Sequence of chain 1.E:
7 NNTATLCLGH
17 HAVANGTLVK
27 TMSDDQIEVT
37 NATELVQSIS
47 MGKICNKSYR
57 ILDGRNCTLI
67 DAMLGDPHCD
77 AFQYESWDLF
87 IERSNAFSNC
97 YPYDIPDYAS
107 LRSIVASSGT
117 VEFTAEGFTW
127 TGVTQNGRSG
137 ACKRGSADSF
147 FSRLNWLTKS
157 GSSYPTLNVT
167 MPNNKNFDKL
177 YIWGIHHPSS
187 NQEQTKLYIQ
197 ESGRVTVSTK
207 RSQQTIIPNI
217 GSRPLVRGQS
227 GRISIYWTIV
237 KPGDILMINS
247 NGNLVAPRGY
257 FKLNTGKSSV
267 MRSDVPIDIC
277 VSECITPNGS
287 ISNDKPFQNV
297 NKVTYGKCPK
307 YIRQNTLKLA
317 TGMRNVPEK

Sequence of chain 1.A:
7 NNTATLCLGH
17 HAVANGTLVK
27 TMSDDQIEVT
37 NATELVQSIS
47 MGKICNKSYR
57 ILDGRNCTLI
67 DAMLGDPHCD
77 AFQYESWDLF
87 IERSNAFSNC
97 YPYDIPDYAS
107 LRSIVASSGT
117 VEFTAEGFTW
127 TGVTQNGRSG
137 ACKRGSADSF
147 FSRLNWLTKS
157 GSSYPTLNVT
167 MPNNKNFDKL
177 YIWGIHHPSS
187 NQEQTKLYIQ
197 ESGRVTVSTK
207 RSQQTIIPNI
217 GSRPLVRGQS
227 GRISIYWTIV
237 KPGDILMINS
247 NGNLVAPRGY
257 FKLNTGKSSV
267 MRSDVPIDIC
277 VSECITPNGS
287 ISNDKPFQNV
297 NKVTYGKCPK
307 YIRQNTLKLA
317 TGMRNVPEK

This protein binds this small molecule.
Small molecule (SMILES): CC(=O)N[C@H]1[C@H](O[C@H]2[C@H](O)[C@@H](NC(C)=O)CO[C@@H]2CO)O[C@H](CO)[C@@H](O[C@@H]2O[C@H](CO[C@H]3O[C@H](CO)[C@@H](O)[C@H](O)[C@@H]3O)[C@@H](O)[C@H](O[C@H]3O[C@H](CO)[C@@H](O)[C@H](O)[C@@H]3O)[C@@H]2O)[C@@H]1O

Binding-site contacts:
Ligand atom C7 contacts residue MET243 of chain 1.A at 4.3 Å (hydrophobic).
Ligand atom C8 contacts residue THR166 of chain 1.A at 4.3 Å.
Ligand atom O7 contacts residue ASN164 of chain 1.A at 4.3 Å.
Ligand atom C2 contacts residue ASN164 of chain 1.A at 2.5 Å.
Ligand atom C1 contacts residue SER218 of chain 1.E at 4.5 Å.
Ligand atom C1 contacts residue MET243 of chain 1.A at 4.3 Å (hydrophobic).
Ligand atom O7 contacts residue LEU221 of chain 1.E at 3.2 Å (h-bond).
Ligand atom C1 contacts residue ASN164 of chain 1.A at 1.4 Å.
Ligand atom C8 contacts residue PRO220 of chain 1.E at 4.2 Å (hydrophobic).
Ligand atom C6 contacts residue THR166 of chain 1.A at 3.8 Å.
Ligand atom O7 contacts residue ARG219 of chain 1.E at 4.2 Å.
Ligand atom C5 contacts residue ASN164 of chain 1.A at 3.6 Å.
Ligand atom C7 contacts residue LEU221 of chain 1.E at 4.0 Å (hydrophobic).
Ligand atom C7 contacts residue SER218 of chain 1.E at 4.2 Å.
Ligand atom O7 contacts residue SER218 of chain 1.E at 4.0 Å.
Ligand atom C7 contacts residue ASN164 of chain 1.A at 3.4 Å.
Ligand atom C8 contacts residue MET243 of chain 1.A at 3.9 Å (hydrophobic).
Ligand atom N2 contacts residue ASN164 of chain 1.A at 2.9 Å (h-bond).
Ligand atom O7 contacts residue PRO220 of chain 1.E at 4.0 Å.
Ligand atom C8 contacts residue LEU221 of chain 1.E at 4.2 Å (hydrophobic).
Ligand atom C2 contacts residue SER218 of chain 1.E at 4.3 Å.
Ligand atom O7 contacts residue MET243 of chain 1.A at 4.0 Å.
Ligand atom C4 contacts residue ASN164 of chain 1.A at 4.2 Å.
Ligand atom C5 contacts residue THR166 of chain 1.A at 4.5 Å.
Ligand atom C5 contacts residue MET243 of chain 1.A at 4.0 Å (hydrophobic).
Ligand atom O5 contacts residue ASN164 of chain 1.A at 2.4 Å (h-bond).
Ligand atom C3 contacts residue ASN164 of chain 1.A at 3.8 Å.
Ligand atom C3 contacts residue SER218 of chain 1.E at 4.2 Å.
Ligand atom C8 contacts residue ASN164 of chain 1.A at 3.5 Å.
Ligand atom N2 contacts residue SER218 of chain 1.E at 3.4 Å (h-bond).
Ligand atom C8 contacts residue ILE241 of chain 1.A at 4.1 Å (hydrophobic).